Binding-site contacts:
Ligand atom C3 contacts residue VAL185 of chain 1.C at 4.0 Å (hydrophobic).
Ligand atom C4 contacts residue VAL185 of chain 1.C at 3.7 Å (hydrophobic).
Ligand atom O2 contacts residue ARG195 of chain 1.C at 3.6 Å.
Ligand atom O4 contacts residue VAL185 of chain 1.C at 4.3 Å.
Ligand atom C1 contacts residue ASN200 of chain 1.C at 1.4 Å.
Ligand atom C2 contacts residue ASN200 of chain 1.C at 2.5 Å.
Ligand atom C8 contacts residue ASN200 of chain 1.C at 3.8 Å.
Ligand atom C3 contacts residue ASN200 of chain 1.C at 3.8 Å.
Ligand atom O7 contacts residue THR201 of chain 1.C at 4.3 Å.
Ligand atom N2 contacts residue ASN200 of chain 1.C at 2.9 Å (h-bond).
Ligand atom O7 contacts residue ASN200 of chain 1.C at 3.4 Å (h-bond).
Ligand atom O4 contacts residue PRO186 of chain 1.C at 4.3 Å.
Ligand atom O3 contacts residue ILE187 of chain 1.C at 3.4 Å.
Ligand atom O5 contacts residue ASN200 of chain 1.C at 2.3 Å (h-bond).
Ligand atom O3 contacts residue VAL185 of chain 1.C at 3.4 Å.
Ligand atom C4 contacts residue ASN200 of chain 1.C at 4.2 Å.
Ligand atom O4 contacts residue LYS188 of chain 1.C at 4.0 Å.
Ligand atom O4 contacts residue ILE187 of chain 1.C at 4.2 Å.
Ligand atom C5 contacts residue ASN200 of chain 1.C at 3.6 Å.
Ligand atom C7 contacts residue ASN200 of chain 1.C at 3.5 Å.

A small-molecule ligand and the protein it binds are described below.
Small molecule (SMILES): CC(=O)N[C@H]1CO[C@H](CO[C@@H]2O[C@@H](C)[C@@H](O)[C@@H](O)[C@@H]2O)[C@@H](O)[C@@H]1O

Sequence of chain 1.C:
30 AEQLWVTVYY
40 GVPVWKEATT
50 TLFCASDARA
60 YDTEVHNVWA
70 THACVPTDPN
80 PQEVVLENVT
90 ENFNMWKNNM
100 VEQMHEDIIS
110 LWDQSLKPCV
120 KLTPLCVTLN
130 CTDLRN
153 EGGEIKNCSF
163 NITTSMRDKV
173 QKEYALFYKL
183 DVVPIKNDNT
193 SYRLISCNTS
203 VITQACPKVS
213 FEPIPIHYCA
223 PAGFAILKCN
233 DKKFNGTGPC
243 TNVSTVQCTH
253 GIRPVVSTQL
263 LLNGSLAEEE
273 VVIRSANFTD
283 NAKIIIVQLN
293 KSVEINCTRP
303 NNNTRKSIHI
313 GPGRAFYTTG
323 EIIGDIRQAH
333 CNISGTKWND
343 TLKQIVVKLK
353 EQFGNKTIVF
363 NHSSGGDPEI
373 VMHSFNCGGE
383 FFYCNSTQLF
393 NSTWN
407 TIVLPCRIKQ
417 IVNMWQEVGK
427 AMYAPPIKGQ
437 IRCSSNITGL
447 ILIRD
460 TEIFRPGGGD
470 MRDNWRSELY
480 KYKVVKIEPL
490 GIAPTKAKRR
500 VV